Binding-site contacts:
Ligand atom O6 contacts residue TRP216 of chain 2.E at 3.9 Å.
Ligand atom C4 contacts residue TRP216 of chain 2.E at 4.4 Å (hydrophobic).
Ligand atom O3 contacts residue SER213 of chain 2.E at 4.2 Å.
Ligand atom C1 contacts residue ASN159 of chain 3.E at 1.4 Å.
Ligand atom C8 contacts residue ILE236 of chain 3.E at 4.0 Å (hydrophobic).
Ligand atom O7 contacts residue TRP216 of chain 2.E at 3.0 Å (h-bond).
Ligand atom O7 contacts residue ASN159 of chain 3.E at 4.1 Å.
Ligand atom C1 contacts residue LEU238 of chain 3.E at 4.5 Å (hydrophobic).
Ligand atom O4 contacts residue TRP216 of chain 2.E at 3.9 Å.
Ligand atom C3 contacts residue SER213 of chain 2.E at 3.8 Å.
Ligand atom C1 contacts residue TRP216 of chain 2.E at 4.2 Å (hydrophobic).
Ligand atom C2 contacts residue SER213 of chain 2.E at 3.6 Å.
Ligand atom C7 contacts residue ASN159 of chain 3.E at 3.7 Å.
Ligand atom C7 contacts residue PRO215 of chain 2.E at 4.1 Å (hydrophobic).
Ligand atom O7 contacts residue ARG214 of chain 2.E at 3.9 Å.
Ligand atom C4 contacts residue TRP216 of chain 2.E at 4.5 Å (hydrophobic).
Ligand atom C8 contacts residue PRO215 of chain 2.E at 4.3 Å (hydrophobic).
Ligand atom O7 contacts residue LEU238 of chain 3.E at 4.5 Å.
Ligand atom C5 contacts residue TRP216 of chain 2.E at 3.7 Å (hydrophobic).
Ligand atom O5 contacts residue ASN159 of chain 3.E at 2.4 Å (h-bond).
Ligand atom C3 contacts residue ASN159 of chain 3.E at 3.8 Å.
Ligand atom O5 contacts residue TRP216 of chain 2.E at 4.3 Å.
Ligand atom C8 contacts residue SER213 of chain 2.E at 3.1 Å.
Ligand atom O7 contacts residue PRO215 of chain 2.E at 3.2 Å.
Ligand atom C7 contacts residue SER213 of chain 2.E at 3.3 Å.
Ligand atom C4 contacts residue ASN159 of chain 3.E at 4.2 Å.
Ligand atom O3 contacts residue TRP216 of chain 2.E at 3.7 Å.
Ligand atom N2 contacts residue ASN159 of chain 3.E at 2.8 Å (h-bond).
Ligand atom O7 contacts residue SER213 of chain 2.E at 4.4 Å.
Ligand atom O6 contacts residue THR161 of chain 3.E at 3.8 Å.
Ligand atom C8 contacts residue LEU238 of chain 3.E at 4.5 Å (hydrophobic).
Ligand atom C5 contacts residue LEU238 of chain 3.E at 4.2 Å (hydrophobic).
Ligand atom C2 contacts residue ASN159 of chain 3.E at 2.4 Å.
Ligand atom C5 contacts residue ASN159 of chain 3.E at 3.7 Å.
Ligand atom C1 contacts residue SER213 of chain 2.E at 4.0 Å.
Ligand atom C2 contacts residue TRP216 of chain 2.E at 4.3 Å (hydrophobic).
Ligand atom C6 contacts residue TRP216 of chain 2.E at 3.7 Å (hydrophobic).
Ligand atom N2 contacts residue SER213 of chain 2.E at 2.5 Å (h-bond).
Ligand atom C8 contacts residue THR161 of chain 3.E at 4.0 Å.
Ligand atom C7 contacts residue TRP216 of chain 2.E at 3.9 Å (hydrophobic).

The small molecule below binds the protein below.
Small molecule (SMILES): CC(=O)N[C@H]1[C@H](O[C@H]2[C@H](O)[C@@H](NC(C)=O)CO[C@@H]2CO)O[C@H](CO)[C@@H](O[C@@H]2O[C@H](CO[C@H]3O[C@H](CO)[C@@H](O)[C@H](O)[C@@H]3O)[C@@H](O)[C@H](O[C@H]3O[C@H](CO)[C@@H](O)[C@H](O)[C@@H]3O)[C@@H]2O)[C@@H]1O

Sequence of chain 3.E:
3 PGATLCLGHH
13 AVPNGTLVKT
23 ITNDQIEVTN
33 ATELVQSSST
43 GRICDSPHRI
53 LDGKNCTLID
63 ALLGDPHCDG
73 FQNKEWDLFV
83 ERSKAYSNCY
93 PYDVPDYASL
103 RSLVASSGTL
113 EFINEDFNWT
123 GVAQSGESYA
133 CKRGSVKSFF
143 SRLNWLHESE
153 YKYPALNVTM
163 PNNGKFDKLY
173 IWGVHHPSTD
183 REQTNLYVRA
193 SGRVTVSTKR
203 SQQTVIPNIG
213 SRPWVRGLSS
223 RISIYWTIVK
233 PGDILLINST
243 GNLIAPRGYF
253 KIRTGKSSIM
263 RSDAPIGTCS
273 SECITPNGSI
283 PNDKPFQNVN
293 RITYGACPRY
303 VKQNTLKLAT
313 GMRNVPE

Sequence of chain 2.E:
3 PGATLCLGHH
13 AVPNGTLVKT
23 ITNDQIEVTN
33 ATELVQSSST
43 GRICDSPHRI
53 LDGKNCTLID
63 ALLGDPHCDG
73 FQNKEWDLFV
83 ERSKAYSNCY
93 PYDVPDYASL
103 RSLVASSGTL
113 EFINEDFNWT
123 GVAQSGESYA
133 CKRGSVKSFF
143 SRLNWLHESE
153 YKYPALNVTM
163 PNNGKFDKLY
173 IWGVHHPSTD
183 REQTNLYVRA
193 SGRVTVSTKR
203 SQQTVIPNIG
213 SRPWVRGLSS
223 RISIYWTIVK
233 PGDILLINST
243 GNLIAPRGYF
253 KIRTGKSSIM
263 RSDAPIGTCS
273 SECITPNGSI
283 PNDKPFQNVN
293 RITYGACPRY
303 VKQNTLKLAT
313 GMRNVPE